A protein and the small-molecule ligand that binds it are described below.
Small molecule (SMILES): CC(=O)N[C@@H]1[C@@H](O)[C@H](O)[C@@H](CO)O[C@H]1O

Binding-site contacts:
Ligand atom C4 contacts residue ASN111 of chain 1.A at 4.2 Å.
Ligand atom C7 contacts residue ASN111 of chain 1.A at 3.5 Å.
Ligand atom C5 contacts residue ASN111 of chain 1.A at 3.7 Å.
Ligand atom C6 contacts residue VAL116 of chain 1.A at 4.3 Å (hydrophobic).
Ligand atom C2 contacts residue ASN111 of chain 1.A at 2.5 Å.
Ligand atom O7 contacts residue ASN111 of chain 1.A at 3.7 Å.
Ligand atom O6 contacts residue VAL116 of chain 1.A at 3.7 Å.
Ligand atom C1 contacts residue ASN111 of chain 1.A at 1.4 Å.
Ligand atom C5 contacts residue VAL116 of chain 1.A at 3.7 Å (hydrophobic).
Ligand atom N2 contacts residue ASN114 of chain 1.A at 4.3 Å.
Ligand atom N2 contacts residue ASN111 of chain 1.A at 2.9 Å (h-bond).
Ligand atom C1 contacts residue VAL116 of chain 1.A at 4.0 Å (hydrophobic).
Ligand atom C8 contacts residue ASN114 of chain 1.A at 4.3 Å.
Ligand atom C3 contacts residue ASN111 of chain 1.A at 3.8 Å.
Ligand atom C8 contacts residue THR113 of chain 1.A at 3.7 Å.
Ligand atom O5 contacts residue VAL116 of chain 1.A at 3.9 Å.
Ligand atom C8 contacts residue ASN111 of chain 1.A at 3.8 Å.
Ligand atom O5 contacts residue ASN111 of chain 1.A at 2.4 Å (h-bond).

Sequence of chain 1.A:
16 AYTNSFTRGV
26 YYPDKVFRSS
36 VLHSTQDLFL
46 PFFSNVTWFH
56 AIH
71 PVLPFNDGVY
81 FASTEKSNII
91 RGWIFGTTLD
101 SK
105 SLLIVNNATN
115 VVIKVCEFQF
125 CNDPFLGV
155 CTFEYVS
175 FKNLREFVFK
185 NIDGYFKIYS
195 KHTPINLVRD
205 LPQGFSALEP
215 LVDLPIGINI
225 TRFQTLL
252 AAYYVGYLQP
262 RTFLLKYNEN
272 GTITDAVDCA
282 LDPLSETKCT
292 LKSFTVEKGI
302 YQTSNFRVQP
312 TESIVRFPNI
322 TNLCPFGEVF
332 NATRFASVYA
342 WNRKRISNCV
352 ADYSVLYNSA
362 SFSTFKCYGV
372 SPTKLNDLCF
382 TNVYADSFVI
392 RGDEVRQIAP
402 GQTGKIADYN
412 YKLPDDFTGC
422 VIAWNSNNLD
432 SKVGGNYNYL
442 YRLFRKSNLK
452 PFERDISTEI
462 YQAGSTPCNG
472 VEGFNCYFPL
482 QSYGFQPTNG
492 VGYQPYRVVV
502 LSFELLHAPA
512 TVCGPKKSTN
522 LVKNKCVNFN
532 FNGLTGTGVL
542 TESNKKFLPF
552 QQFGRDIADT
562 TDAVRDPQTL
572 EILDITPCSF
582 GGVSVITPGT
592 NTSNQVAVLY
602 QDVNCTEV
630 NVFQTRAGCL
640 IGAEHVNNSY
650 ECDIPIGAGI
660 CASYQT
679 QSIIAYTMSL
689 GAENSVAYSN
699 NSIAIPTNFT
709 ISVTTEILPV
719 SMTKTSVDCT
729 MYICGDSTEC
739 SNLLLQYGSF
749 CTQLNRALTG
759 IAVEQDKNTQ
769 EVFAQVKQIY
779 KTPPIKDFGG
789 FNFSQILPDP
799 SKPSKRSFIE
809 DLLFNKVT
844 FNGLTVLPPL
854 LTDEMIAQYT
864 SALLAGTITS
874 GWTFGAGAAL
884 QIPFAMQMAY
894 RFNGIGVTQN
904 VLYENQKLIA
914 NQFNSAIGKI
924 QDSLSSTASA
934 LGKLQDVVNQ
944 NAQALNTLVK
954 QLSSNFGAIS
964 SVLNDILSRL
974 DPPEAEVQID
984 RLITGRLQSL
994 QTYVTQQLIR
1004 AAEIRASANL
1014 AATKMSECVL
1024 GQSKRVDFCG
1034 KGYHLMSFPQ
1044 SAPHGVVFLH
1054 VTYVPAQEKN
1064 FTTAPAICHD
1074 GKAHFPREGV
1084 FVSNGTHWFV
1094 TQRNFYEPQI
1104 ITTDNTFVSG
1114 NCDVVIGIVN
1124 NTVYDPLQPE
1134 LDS